This protein binds this small molecule.
Small molecule (SMILES): C[C@@H](CCc1ccccc1)CCP(=O)(O)C[C@@H](CCC(N)=O)C(=O)O

Sequence of chain 1.C:
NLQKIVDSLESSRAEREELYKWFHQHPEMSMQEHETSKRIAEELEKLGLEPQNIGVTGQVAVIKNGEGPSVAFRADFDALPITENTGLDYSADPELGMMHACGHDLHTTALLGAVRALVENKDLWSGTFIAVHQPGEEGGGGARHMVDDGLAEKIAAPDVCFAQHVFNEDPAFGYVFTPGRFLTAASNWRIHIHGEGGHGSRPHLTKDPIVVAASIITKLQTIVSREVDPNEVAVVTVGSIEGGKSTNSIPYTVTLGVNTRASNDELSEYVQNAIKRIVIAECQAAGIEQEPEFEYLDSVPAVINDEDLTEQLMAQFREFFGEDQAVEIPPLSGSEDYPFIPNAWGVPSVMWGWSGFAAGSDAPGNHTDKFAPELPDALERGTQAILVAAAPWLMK

Sequence of chain 1.D:
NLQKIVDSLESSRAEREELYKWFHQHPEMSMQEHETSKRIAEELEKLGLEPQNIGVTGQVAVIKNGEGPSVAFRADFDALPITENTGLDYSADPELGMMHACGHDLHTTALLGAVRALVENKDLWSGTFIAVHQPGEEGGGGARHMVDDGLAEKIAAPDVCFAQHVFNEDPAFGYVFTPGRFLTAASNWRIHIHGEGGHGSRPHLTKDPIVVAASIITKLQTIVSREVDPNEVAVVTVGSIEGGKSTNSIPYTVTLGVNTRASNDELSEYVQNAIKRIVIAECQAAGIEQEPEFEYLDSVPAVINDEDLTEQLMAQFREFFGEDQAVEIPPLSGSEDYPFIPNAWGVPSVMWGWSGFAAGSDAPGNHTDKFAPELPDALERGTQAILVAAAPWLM

Binding-site contacts:
Ligand atom C18 contacts residue ARG265 of chain 1.C at 3.4 Å.
Ligand atom C17 contacts residue GLU142 of chain 1.C at 3.5 Å.
Ligand atom O20 contacts residue ARG265 of chain 1.C at 2.8 Å (salt-bridge).
Ligand atom O20 contacts residue HIS203 of chain 1.D at 3.1 Å.
Ligand atom O15 contacts residue GLU142 of chain 1.C at 3.3 Å (salt-bridge).
Ligand atom O15 contacts residue CYS106 of chain 1.C at 3.5 Å (h-bond).
Ligand atom O19 contacts residue ARG265 of chain 1.C at 2.8 Å (salt-bridge).
Ligand atom C30 contacts residue ARG206 of chain 1.D at 3.5 Å.
Ligand atom C21 contacts residue GLU141 of chain 1.C at 3.5 Å.
Ligand atom C10 contacts residue SER339 of chain 1.C at 3.6 Å.
Ligand atom P13 contacts residue ZN1 of chain 1.P at 3.0 Å.
Ligand atom O15 contacts residue ZN1 of chain 1.Q at 2.0 Å.
Ligand atom C18 contacts residue ASN252 of chain 1.D at 3.5 Å.
Ligand atom O14 contacts residue ZN1 of chain 1.P at 2.0 Å.
Ligand atom O15 contacts residue ZN1 of chain 1.P at 3.0 Å.
Ligand atom C29 contacts residue ARG206 of chain 1.D at 3.4 Å.
Ligand atom N25 contacts residue ASP302 of chain 1.C at 3.2 Å (salt-bridge).
Ligand atom P13 contacts residue ZN1 of chain 1.Q at 3.1 Å.
Ligand atom C17 contacts residue ASN252 of chain 1.D at 3.5 Å.
Ligand atom C30 contacts residue SER205 of chain 1.D at 3.2 Å.
Ligand atom O14 contacts residue GLU142 of chain 1.C at 3.4 Å (salt-bridge).
Ligand atom C16 contacts residue GLU141 of chain 1.C at 3.0 Å.
Ligand atom N25 contacts residue VAL304 of chain 1.C at 3.5 Å.
Ligand atom C22 contacts residue GLU141 of chain 1.C at 3.6 Å.
Ligand atom N25 contacts residue GLU141 of chain 1.C at 3.2 Å (salt-bridge).
Ligand atom O15 contacts residue HIS108 of chain 1.C at 3.4 Å (h-bond).
Ligand atom O14 contacts residue HIS203 of chain 1.D at 2.9 Å (h-bond).
Ligand atom O15 contacts residue HIS169 of chain 1.C at 3.5 Å (h-bond).
Ligand atom O15 contacts residue GLU141 of chain 1.C at 2.6 Å (salt-bridge).
Ligand atom C11 contacts residue HIS169 of chain 1.C at 3.4 Å.
Ligand atom O24 contacts residue VAL304 of chain 1.C at 3.6 Å.
Ligand atom O20 contacts residue SER339 of chain 1.C at 3.5 Å (h-bond).
Ligand atom O14 contacts residue HIS371 of chain 1.C at 3.2 Å (h-bond).
Ligand atom C11 contacts residue ZN1 of chain 1.Q at 3.4 Å.
Ligand atom C16 contacts residue SER339 of chain 1.C at 3.1 Å.
Ligand atom N25 contacts residue GLY143 of chain 1.C at 3.6 Å.
Ligand atom O19 contacts residue ASN252 of chain 1.D at 2.7 Å (h-bond).
Ligand atom O14 contacts residue CYS106 of chain 1.C at 3.4 Å (h-bond).
Ligand atom C18 contacts residue HIS203 of chain 1.D at 3.5 Å.
Ligand atom C30 contacts residue GLY338 of chain 1.C at 3.4 Å.